The protein below binds the small molecule below.
Small molecule (SMILES): CC[C@H](C)[C@H](NC(=O)[C@H](CCC(N)=O)NC(=O)[C@@H](NC(=O)[C@H](CO)NC(=O)CN)C(C)C)C(=O)N[C@H](C(=O)N[C@@H](Cc1ccc(O)cc1)C(=O)N[C@@H](CCCC[NH3+])C(=O)N1CCC[C@H]1C(=O)N[C@@H](C)C=O)C(C)C

Sequence of chain 1.A:
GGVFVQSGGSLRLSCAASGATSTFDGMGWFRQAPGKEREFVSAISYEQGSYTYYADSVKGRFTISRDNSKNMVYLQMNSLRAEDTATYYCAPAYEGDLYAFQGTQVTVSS

Binding-site contacts:
Ligand atom N contacts residue ASP106 of chain 1.A at 2.9 Å (salt-bridge).
Ligand atom CD contacts residue GLU104 of chain 1.A at 3.4 Å.
Ligand atom CE contacts residue TYR62 of chain 1.A at 3.7 Å (hydrophobic).
Ligand atom CB contacts residue ASP106 of chain 1.A at 3.7 Å.
Ligand atom CB contacts residue PHE110 of chain 1.A at 3.7 Å (hydrophobic).
Ligand atom CE contacts residue GLU104 of chain 1.A at 3.1 Å.
Ligand atom O contacts residue PHE49 of chain 1.A at 3.4 Å.
Ligand atom O contacts residue TYR108 of chain 1.A at 3.5 Å.
Ligand atom NE2 contacts residue ARG47 of chain 1.A at 3.5 Å.
Ligand atom CA contacts residue ASP106 of chain 1.A at 3.5 Å.
Ligand atom C contacts residue ASP106 of chain 1.A at 3.7 Å.
Ligand atom CD contacts residue TYR62 of chain 1.A at 3.5 Å (hydrophobic).
Ligand atom CB contacts residue ASP106 of chain 1.A at 3.9 Å.
Ligand atom O contacts residue LEU107 of chain 1.A at 2.9 Å (h-bond).
Ligand atom CA contacts residue ALA109 of chain 1.A at 3.8 Å (hydrophobic).
Ligand atom N contacts residue LEU107 of chain 1.A at 2.8 Å (h-bond).
Ligand atom CG2 contacts residue PHE110 of chain 1.A at 3.7 Å (hydrophobic).
Ligand atom O contacts residue LEU107 of chain 1.A at 3.7 Å.
Ligand atom CA contacts residue ALA109 of chain 1.A at 3.7 Å (hydrophobic).
Ligand atom O contacts residue ASP106 of chain 1.A at 3.8 Å.
Ligand atom CD1 contacts residue TYR108 of chain 1.A at 3.6 Å (hydrophobic).
Ligand atom CD contacts residue ARG47 of chain 1.A at 3.6 Å.
Ligand atom CG2 contacts residue LEU107 of chain 1.A at 3.6 Å (hydrophobic).
Ligand atom O contacts residue PHE110 of chain 1.A at 3.2 Å.
Ligand atom CD contacts residue PHE49 of chain 1.A at 3.8 Å (hydrophobic).
Ligand atom CG1 contacts residue PHE49 of chain 1.A at 3.5 Å (hydrophobic).
Ligand atom N contacts residue ALA109 of chain 1.A at 2.9 Å (h-bond).
Ligand atom C contacts residue ALA109 of chain 1.A at 3.8 Å (hydrophobic).
Ligand atom CG1 contacts residue TYR108 of chain 1.A at 3.8 Å (hydrophobic).
Ligand atom CA contacts residue LEU107 of chain 1.A at 3.2 Å (hydrophobic).
Ligand atom CB contacts residue ALA109 of chain 1.A at 3.5 Å (hydrophobic).
Ligand atom CG2 contacts residue ALA109 of chain 1.A at 3.7 Å (hydrophobic).
Ligand atom CG contacts residue ASP106 of chain 1.A at 3.5 Å.
Ligand atom CA contacts residue PHE49 of chain 1.A at 3.8 Å (hydrophobic).
Ligand atom C contacts residue LEU107 of chain 1.A at 3.5 Å (hydrophobic).
Ligand atom OE1 contacts residue ARG47 of chain 1.A at 3.5 Å.
Ligand atom CB contacts residue GLY105 of chain 1.A at 3.6 Å.
Ligand atom O contacts residue ALA109 of chain 1.A at 2.8 Å (h-bond).
Ligand atom CG contacts residue TYR63 of chain 1.A at 3.7 Å (hydrophobic).
Ligand atom CD1 contacts residue ASP106 of chain 1.A at 3.6 Å.